The protein below binds the small molecule below.
Small molecule (SMILES): CC(=O)N[C@@H]1[C@@H](O)[C@H](O)[C@@H](CO)O[C@H]1O

Sequence of chain 1.A:
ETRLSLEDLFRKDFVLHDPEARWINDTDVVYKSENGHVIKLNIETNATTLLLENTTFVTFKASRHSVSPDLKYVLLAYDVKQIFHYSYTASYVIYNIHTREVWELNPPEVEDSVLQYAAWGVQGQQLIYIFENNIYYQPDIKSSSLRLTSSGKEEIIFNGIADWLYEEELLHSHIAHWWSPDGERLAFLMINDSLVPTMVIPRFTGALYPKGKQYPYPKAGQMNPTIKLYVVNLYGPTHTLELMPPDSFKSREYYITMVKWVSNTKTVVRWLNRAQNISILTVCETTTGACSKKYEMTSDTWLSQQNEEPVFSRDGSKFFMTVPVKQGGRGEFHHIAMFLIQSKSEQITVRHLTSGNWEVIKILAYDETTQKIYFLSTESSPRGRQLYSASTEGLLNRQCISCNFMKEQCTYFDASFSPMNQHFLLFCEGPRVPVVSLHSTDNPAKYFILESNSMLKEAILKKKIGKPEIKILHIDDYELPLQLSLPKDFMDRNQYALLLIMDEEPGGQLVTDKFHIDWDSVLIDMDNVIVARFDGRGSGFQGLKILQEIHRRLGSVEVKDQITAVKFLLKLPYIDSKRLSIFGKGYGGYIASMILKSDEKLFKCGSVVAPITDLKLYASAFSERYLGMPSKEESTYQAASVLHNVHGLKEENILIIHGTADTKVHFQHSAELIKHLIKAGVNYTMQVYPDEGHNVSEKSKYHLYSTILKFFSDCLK

Binding-site contacts:
Ligand atom C6 contacts residue PHE449 of chain 1.A at 3.7 Å (hydrophobic).
Ligand atom N2 contacts residue TYR448 of chain 1.A at 4.4 Å.
Ligand atom C1 contacts residue ASN47 of chain 1.A at 1.4 Å.
Ligand atom C5 contacts residue ASN47 of chain 1.A at 3.5 Å.
Ligand atom C3 contacts residue ASN47 of chain 1.A at 4.0 Å.
Ligand atom O7 contacts residue THR46 of chain 1.A at 4.1 Å.
Ligand atom O3 contacts residue TYR448 of chain 1.A at 3.6 Å.
Ligand atom O5 contacts residue ASN47 of chain 1.A at 2.3 Å (h-bond).
Ligand atom N2 contacts residue GLU45 of chain 1.A at 4.4 Å.
Ligand atom C8 contacts residue GLU45 of chain 1.A at 3.2 Å.
Ligand atom O4 contacts residue TYR448 of chain 1.A at 3.2 Å.
Ligand atom C7 contacts residue GLU45 of chain 1.A at 3.9 Å.
Ligand atom N2 contacts residue ASN47 of chain 1.A at 3.2 Å (h-bond).
Ligand atom O7 contacts residue ASN47 of chain 1.A at 3.3 Å (h-bond).
Ligand atom C4 contacts residue ASN47 of chain 1.A at 4.3 Å.
Ligand atom C5 contacts residue PHE449 of chain 1.A at 4.3 Å (hydrophobic).
Ligand atom O4 contacts residue PHE449 of chain 1.A at 4.4 Å.
Ligand atom C4 contacts residue TYR448 of chain 1.A at 4.1 Å (hydrophobic).
Ligand atom C2 contacts residue ASN47 of chain 1.A at 2.7 Å.
Ligand atom C3 contacts residue TYR448 of chain 1.A at 3.5 Å (hydrophobic).
Ligand atom C7 contacts residue ASN47 of chain 1.A at 3.6 Å.